The small molecule below binds the protein below.
Small molecule (SMILES): CC(=O)N[C@@H]1[C@@H](O)[C@H](O)[C@@H](CO)O[C@H]1O

Binding-site contacts:
Ligand atom C5 contacts residue ASN139 of chain 1.C at 3.7 Å.
Ligand atom O6 contacts residue ASN138 of chain 1.C at 3.5 Å (h-bond).
Ligand atom N2 contacts residue ASN139 of chain 1.C at 2.9 Å (h-bond).
Ligand atom C4 contacts residue ASN139 of chain 1.C at 4.2 Å.
Ligand atom C2 contacts residue ASN139 of chain 1.C at 2.4 Å.
Ligand atom C6 contacts residue ASN138 of chain 1.C at 4.5 Å.
Ligand atom O5 contacts residue ASN138 of chain 1.C at 4.2 Å.
Ligand atom C7 contacts residue ASN139 of chain 1.C at 3.1 Å.
Ligand atom O7 contacts residue ASN139 of chain 1.C at 3.0 Å (h-bond).
Ligand atom C3 contacts residue ASN139 of chain 1.C at 3.8 Å.
Ligand atom C6 contacts residue ASN139 of chain 1.C at 4.4 Å.
Ligand atom O6 contacts residue ASN139 of chain 1.C at 3.7 Å.
Ligand atom C1 contacts residue ASN139 of chain 1.C at 1.4 Å.
Ligand atom C8 contacts residue ASN139 of chain 1.C at 4.3 Å.
Ligand atom O5 contacts residue ASN139 of chain 1.C at 2.4 Å (h-bond).

Sequence of chain 1.C:
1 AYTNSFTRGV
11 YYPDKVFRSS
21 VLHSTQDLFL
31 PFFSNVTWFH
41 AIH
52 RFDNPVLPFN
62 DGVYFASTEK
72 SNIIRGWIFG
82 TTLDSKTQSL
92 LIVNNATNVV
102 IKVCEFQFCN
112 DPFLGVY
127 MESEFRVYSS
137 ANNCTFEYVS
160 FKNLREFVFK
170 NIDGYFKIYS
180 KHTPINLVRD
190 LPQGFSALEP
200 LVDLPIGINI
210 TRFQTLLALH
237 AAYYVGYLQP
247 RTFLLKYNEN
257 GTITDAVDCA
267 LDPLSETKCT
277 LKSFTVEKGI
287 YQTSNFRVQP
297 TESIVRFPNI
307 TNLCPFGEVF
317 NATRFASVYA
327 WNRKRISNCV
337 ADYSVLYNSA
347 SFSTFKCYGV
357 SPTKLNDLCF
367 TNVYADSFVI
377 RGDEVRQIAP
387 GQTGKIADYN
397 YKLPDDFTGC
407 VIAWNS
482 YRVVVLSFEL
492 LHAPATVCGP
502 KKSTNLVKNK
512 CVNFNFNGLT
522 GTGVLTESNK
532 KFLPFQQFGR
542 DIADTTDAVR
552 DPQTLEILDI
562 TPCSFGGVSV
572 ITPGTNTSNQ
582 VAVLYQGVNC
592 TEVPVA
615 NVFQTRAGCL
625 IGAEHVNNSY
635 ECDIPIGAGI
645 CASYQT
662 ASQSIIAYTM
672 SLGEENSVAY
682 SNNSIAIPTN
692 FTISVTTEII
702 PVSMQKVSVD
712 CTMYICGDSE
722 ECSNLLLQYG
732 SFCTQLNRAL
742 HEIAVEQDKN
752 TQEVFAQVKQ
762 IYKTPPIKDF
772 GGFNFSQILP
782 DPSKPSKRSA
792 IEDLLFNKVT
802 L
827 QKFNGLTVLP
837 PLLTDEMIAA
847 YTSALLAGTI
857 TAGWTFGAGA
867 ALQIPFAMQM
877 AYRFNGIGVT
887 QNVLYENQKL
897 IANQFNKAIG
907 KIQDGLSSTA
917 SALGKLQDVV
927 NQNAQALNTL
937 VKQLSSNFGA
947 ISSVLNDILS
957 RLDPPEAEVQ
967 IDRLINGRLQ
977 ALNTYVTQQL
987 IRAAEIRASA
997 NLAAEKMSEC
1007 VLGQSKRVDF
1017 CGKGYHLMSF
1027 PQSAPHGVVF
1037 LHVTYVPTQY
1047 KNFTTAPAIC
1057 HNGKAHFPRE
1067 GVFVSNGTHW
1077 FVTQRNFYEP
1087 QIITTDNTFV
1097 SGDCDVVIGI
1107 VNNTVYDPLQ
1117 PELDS